Binding-site contacts:
Ligand atom O1B contacts residue GLY46 of chain 1.D at 2.8 Å (h-bond).
Ligand atom O1A contacts residue GLN39 of chain 1.D at 3.6 Å.
Ligand atom C11 contacts residue GLU36 of chain 1.D at 3.4 Å.
Ligand atom C6 contacts residue TYR40 of chain 1.D at 3.4 Å (hydrophobic).
Ligand atom O1A contacts residue TYR40 of chain 1.D at 2.6 Å (h-bond).
Ligand atom O8 contacts residue TYR40 of chain 1.D at 3.8 Å.
Ligand atom O9 contacts residue ARG45 of chain 1.D at 3.0 Å (salt-bridge).
Ligand atom C5 contacts residue TYR40 of chain 1.D at 3.5 Å (hydrophobic).
Ligand atom O8 contacts residue ARG45 of chain 1.D at 3.0 Å (salt-bridge).
Ligand atom O1B contacts residue HIS266 of chain 1.D at 3.3 Å.
Ligand atom C11 contacts residue THR35 of chain 1.D at 3.7 Å.
Ligand atom C8 contacts residue ARG45 of chain 1.D at 3.5 Å.
Ligand atom C6 contacts residue GLU59 of chain 1.D at 3.5 Å.
Ligand atom O4 contacts residue GLY46 of chain 1.D at 2.7 Å (h-bond).
Ligand atom C6 contacts residue ASN61 of chain 1.D at 3.3 Å.
Ligand atom C4 contacts residue GLY46 of chain 1.D at 3.5 Å.
Ligand atom C5 contacts residue THR35 of chain 1.D at 3.8 Å.
Ligand atom C6 contacts residue THR35 of chain 1.D at 3.6 Å.
Ligand atom N5 contacts residue THR35 of chain 1.D at 2.9 Å (h-bond).
Ligand atom O10 contacts residue ASN261 of chain 1.D at 3.3 Å (h-bond).
Ligand atom C10 contacts residue THR35 of chain 1.D at 3.8 Å.
Ligand atom C6 contacts residue THR62 of chain 1.D at 3.7 Å.
Ligand atom C4 contacts residue HIS266 of chain 1.D at 3.4 Å.
Ligand atom N5 contacts residue TYR40 of chain 1.D at 2.8 Å (h-bond).
Ligand atom C6 contacts residue GLY46 of chain 1.D at 3.7 Å.
Ligand atom C11 contacts residue ASP53 of chain 1.E at 3.5 Å.
Ligand atom C4 contacts residue TYR40 of chain 1.D at 3.7 Å (hydrophobic).
Ligand atom O4 contacts residue HIS266 of chain 1.D at 2.8 Å (h-bond).
Ligand atom C7 contacts residue THR35 of chain 1.D at 3.8 Å.
Ligand atom O1B contacts residue TYR40 of chain 1.D at 3.5 Å (h-bond).
Ligand atom O1A contacts residue ARG45 of chain 1.D at 2.7 Å (salt-bridge).
Ligand atom C1 contacts residue TYR40 of chain 1.D at 3.4 Å (hydrophobic).
Ligand atom C1 contacts residue ARG45 of chain 1.D at 3.5 Å.
Ligand atom C9 contacts residue ARG45 of chain 1.D at 3.8 Å.
Ligand atom O6 contacts residue GLU59 of chain 1.D at 3.2 Å.
Ligand atom O1B contacts residue ARG45 of chain 1.D at 3.2 Å (salt-bridge).
Ligand atom O4 contacts residue THR259 of chain 1.D at 3.5 Å.
Ligand atom C3 contacts residue HIS266 of chain 1.D at 3.6 Å.
Ligand atom C9 contacts residue GLU36 of chain 1.D at 3.3 Å.
Ligand atom O6 contacts residue ASN61 of chain 1.D at 2.7 Å (h-bond).

Sequence of chain 1.D:
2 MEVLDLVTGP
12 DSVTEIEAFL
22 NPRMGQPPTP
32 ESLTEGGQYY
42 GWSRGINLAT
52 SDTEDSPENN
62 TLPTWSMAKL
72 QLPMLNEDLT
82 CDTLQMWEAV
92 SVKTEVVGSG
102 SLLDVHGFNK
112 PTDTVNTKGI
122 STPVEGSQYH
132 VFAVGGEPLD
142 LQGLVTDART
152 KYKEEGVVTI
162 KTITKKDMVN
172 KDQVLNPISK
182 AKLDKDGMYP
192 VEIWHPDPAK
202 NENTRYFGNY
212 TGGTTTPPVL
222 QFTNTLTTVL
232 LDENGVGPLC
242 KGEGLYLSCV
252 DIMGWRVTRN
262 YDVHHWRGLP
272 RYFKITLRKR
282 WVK

Sequence of chain 1.E:
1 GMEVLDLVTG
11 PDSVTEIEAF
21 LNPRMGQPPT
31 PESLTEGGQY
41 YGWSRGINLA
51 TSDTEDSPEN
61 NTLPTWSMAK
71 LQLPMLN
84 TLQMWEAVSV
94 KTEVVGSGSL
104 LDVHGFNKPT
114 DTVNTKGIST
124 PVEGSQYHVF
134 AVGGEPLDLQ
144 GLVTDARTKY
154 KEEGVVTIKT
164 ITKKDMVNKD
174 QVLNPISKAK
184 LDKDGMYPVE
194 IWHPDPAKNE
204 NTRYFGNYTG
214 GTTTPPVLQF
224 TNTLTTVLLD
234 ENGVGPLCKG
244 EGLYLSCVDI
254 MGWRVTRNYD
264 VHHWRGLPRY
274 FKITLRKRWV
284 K

A protein and the small-molecule ligand that binds it are described below.
Small molecule (SMILES): CC(=O)N[C@H]1[C@H](O[C@@H]2[C@H](O[C@]3(C(=O)O)C[C@H](O)[C@@H](NC(C)=O)[C@H]([C@H](O)[C@H](O)CO)O3)[C@@H](O)[C@H](O)O[C@@H]2CO)O[C@H](CO)[C@H](O)[C@@H]1O[C@@H]1O[C@H](CO)[C@H](O)[C@H](O[C@]2(C(=O)O)C[C@H](O)[C@@H](NC(C)=O)[C@H]([C@H](O)[C@@H](CO)O[C@]3(C(=O)O)C[C@H](O)[C@@H](NC(C)=O)[C@H]([C@H](O)[C@H](O)CO)O3)O2)[C@H]1O